Sequence of chain 1.C:
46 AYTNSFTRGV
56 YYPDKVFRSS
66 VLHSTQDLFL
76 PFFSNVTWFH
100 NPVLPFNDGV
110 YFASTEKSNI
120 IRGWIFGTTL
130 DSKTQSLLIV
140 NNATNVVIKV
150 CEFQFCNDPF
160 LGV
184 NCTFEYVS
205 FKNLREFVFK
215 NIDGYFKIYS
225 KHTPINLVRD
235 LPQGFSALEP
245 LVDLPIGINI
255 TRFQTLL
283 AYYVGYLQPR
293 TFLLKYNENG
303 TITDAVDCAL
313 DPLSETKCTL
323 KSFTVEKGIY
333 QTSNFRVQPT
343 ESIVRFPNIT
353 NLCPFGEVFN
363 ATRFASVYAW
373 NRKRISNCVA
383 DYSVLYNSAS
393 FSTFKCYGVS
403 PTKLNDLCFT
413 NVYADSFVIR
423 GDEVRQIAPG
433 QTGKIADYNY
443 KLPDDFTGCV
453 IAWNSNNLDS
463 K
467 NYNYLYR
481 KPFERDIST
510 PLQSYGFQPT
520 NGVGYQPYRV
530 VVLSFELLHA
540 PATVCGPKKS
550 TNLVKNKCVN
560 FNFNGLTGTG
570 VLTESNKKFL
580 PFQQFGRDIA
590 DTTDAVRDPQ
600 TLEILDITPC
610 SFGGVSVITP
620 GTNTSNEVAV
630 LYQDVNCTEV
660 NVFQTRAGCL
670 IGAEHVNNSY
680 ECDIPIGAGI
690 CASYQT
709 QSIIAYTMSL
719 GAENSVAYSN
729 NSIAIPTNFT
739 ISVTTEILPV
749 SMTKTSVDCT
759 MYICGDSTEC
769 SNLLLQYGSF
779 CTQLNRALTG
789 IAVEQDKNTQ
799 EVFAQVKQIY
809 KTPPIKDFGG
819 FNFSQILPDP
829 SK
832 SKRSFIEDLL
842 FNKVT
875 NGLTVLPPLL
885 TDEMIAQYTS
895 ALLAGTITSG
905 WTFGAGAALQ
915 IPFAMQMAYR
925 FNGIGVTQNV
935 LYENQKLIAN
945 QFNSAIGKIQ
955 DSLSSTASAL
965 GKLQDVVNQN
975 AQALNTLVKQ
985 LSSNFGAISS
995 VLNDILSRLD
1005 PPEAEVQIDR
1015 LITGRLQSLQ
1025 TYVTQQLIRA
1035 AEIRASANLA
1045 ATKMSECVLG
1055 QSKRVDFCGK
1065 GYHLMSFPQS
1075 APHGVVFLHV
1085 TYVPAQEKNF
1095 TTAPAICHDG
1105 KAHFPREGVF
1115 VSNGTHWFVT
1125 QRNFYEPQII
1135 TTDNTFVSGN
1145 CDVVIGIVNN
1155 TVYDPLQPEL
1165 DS

Binding-site contacts:
Ligand atom C3 contacts residue ASN301 of chain 1.C at 3.9 Å.
Ligand atom O7 contacts residue ASN299 of chain 1.C at 3.7 Å.
Ligand atom O5 contacts residue ASN301 of chain 1.C at 2.4 Å (h-bond).
Ligand atom C7 contacts residue ASN301 of chain 1.C at 3.6 Å.
Ligand atom C4 contacts residue ASN301 of chain 1.C at 4.3 Å.
Ligand atom C8 contacts residue GLU300 of chain 1.C at 4.1 Å.
Ligand atom C2 contacts residue ASN301 of chain 1.C at 2.5 Å.
Ligand atom C1 contacts residue ASN301 of chain 1.C at 1.5 Å.
Ligand atom C7 contacts residue ASN299 of chain 1.C at 4.0 Å.
Ligand atom C5 contacts residue ASN301 of chain 1.C at 3.8 Å.
Ligand atom C8 contacts residue ASN301 of chain 1.C at 3.9 Å.
Ligand atom C8 contacts residue ASN299 of chain 1.C at 3.9 Å.
Ligand atom N2 contacts residue ASN301 of chain 1.C at 2.9 Å (h-bond).
Ligand atom O7 contacts residue ASN301 of chain 1.C at 3.8 Å.

The protein below binds the small molecule below.
Small molecule (SMILES): CC(=O)N[C@@H]1[C@@H](O)[C@H](O)[C@@H](CO)O[C@H]1O